Sequence of chain 1.A:
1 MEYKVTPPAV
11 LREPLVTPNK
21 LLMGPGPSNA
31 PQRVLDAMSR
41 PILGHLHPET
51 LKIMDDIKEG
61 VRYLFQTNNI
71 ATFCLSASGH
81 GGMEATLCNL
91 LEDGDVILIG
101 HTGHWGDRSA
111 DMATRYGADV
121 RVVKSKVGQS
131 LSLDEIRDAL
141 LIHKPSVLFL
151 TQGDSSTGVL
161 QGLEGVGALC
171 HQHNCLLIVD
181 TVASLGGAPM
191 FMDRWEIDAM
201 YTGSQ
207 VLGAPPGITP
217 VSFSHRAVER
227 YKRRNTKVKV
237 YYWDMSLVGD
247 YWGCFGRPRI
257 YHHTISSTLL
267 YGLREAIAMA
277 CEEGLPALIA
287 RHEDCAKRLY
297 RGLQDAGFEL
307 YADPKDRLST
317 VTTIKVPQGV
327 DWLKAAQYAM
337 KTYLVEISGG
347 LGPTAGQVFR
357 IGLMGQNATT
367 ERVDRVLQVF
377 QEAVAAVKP

This small molecule binds to this protein.
Small molecule (SMILES): CCCCO

Binding-site contacts:
Ligand atom OH contacts residue SER155 of chain 1.B at 3.3 Å (h-bond).
Ligand atom C2 contacts residue TYR257 of chain 1.A at 3.5 Å (hydrophobic).
Ligand atom C1 contacts residue LEU46 of chain 1.A at 4.2 Å (hydrophobic).
Ligand atom C2 contacts residue LEU347 of chain 1.B at 4.5 Å (hydrophobic).
Ligand atom C1 contacts residue ARG356 of chain 1.B at 4.3 Å.
Ligand atom C3 contacts residue ARG356 of chain 1.B at 2.9 Å.
Ligand atom C3 contacts residue TYR257 of chain 1.A at 4.5 Å (hydrophobic).
Ligand atom C4 contacts residue TYR257 of chain 1.A at 4.3 Å (hydrophobic).
Ligand atom C1 contacts residue HIS45 of chain 1.A at 2.9 Å.
Ligand atom C2 contacts residue ARG356 of chain 1.B at 4.0 Å.
Ligand atom OH contacts residue ARG356 of chain 1.B at 2.8 Å (salt-bridge).
Ligand atom C4 contacts residue PRO25 of chain 1.B at 4.0 Å (hydrophobic).
Ligand atom C4 contacts residue LEU347 of chain 1.B at 4.3 Å (hydrophobic).
Ligand atom OH contacts residue TRP105 of chain 1.B at 4.5 Å.
Ligand atom C3 contacts residue LEU347 of chain 1.B at 4.1 Å (hydrophobic).
Ligand atom C1 contacts residue TYR257 of chain 1.A at 3.9 Å (hydrophobic).
Ligand atom C4 contacts residue ARG356 of chain 1.B at 3.8 Å.
Ligand atom C2 contacts residue HIS45 of chain 1.A at 3.4 Å.
Ligand atom OH contacts residue LLP206 of chain 1.B at 4.3 Å.
Ligand atom C3 contacts residue PRO25 of chain 1.B at 4.1 Å (hydrophobic).
Ligand atom OH contacts residue LEU347 of chain 1.B at 3.9 Å.
Ligand atom OH contacts residue PRO25 of chain 1.B at 3.7 Å.

Sequence of chain 1.B:
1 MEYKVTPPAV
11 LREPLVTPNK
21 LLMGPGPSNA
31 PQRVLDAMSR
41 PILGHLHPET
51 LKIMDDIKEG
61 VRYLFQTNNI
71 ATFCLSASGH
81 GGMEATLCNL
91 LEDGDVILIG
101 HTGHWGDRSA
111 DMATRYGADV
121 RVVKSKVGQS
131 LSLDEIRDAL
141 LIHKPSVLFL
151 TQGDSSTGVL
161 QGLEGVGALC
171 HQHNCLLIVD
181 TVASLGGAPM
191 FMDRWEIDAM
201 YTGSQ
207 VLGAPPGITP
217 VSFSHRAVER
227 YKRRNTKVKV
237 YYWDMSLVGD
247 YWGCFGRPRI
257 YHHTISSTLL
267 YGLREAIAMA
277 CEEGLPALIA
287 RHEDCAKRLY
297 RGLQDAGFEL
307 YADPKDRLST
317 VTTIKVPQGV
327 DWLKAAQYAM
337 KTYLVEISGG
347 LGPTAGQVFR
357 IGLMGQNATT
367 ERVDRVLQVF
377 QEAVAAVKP